Binding-site contacts:
Ligand atom O contacts residue GLN174 of chain 1.A at 3.5 Å.
Ligand atom NH2 contacts residue ASN79 of chain 1.A at 2.8 Å (h-bond).
Ligand atom N contacts residue PHE24 of chain 1.A at 3.0 Å (h-bond).
Ligand atom OG contacts residue HIS40 of chain 1.A at 3.6 Å.
Ligand atom CB contacts residue HIS40 of chain 1.A at 3.3 Å.
Ligand atom CA contacts residue SER177 of chain 1.A at 2.9 Å.
Ligand atom OG contacts residue GOL1 of chain 1.M at 3.3 Å (h-bond).
Ligand atom CD1 contacts residue GLY175 of chain 1.A at 3.5 Å.
Ligand atom C contacts residue GLY175 of chain 1.A at 3.5 Å.
Ligand atom CD1 contacts residue GOL1 of chain 1.I at 3.6 Å.
Ligand atom N contacts residue SER177 of chain 1.A at 2.8 Å (h-bond).
Ligand atom O contacts residue SER195 of chain 1.A at 3.6 Å.
Ligand atom CB contacts residue GOL1 of chain 1.M at 3.2 Å.
Ligand atom N contacts residue GLY194 of chain 1.A at 2.9 Å (h-bond).
Ligand atom CB contacts residue CYS173 of chain 1.A at 3.4 Å (hydrophobic).
Ligand atom NZ contacts residue ASP171 of chain 1.A at 3.1 Å (salt-bridge).
Ligand atom O contacts residue GLN174 of chain 1.A at 3.0 Å (h-bond).
Ligand atom O contacts residue PHE24 of chain 1.A at 3.5 Å.
Ligand atom O contacts residue SER177 of chain 1.A at 2.9 Å (h-bond).
Ligand atom NH1 contacts residue GLN155 of chain 1.A at 3.4 Å (h-bond).
Ligand atom CE2 contacts residue SER78 of chain 1.A at 3.4 Å.
Ligand atom NZ contacts residue SER172 of chain 1.A at 2.9 Å (h-bond).
Ligand atom O contacts residue TRP193 of chain 1.A at 3.3 Å.
Ligand atom O contacts residue CYS173 of chain 1.A at 3.5 Å (h-bond).
Ligand atom CA contacts residue SER192 of chain 1.A at 3.4 Å.
Ligand atom CD contacts residue SER172 of chain 1.A at 3.5 Å.
Ligand atom CB contacts residue SER177 of chain 1.A at 3.2 Å.
Ligand atom C contacts residue GLN174 of chain 1.A at 3.6 Å.
Ligand atom N contacts residue SER177 of chain 1.A at 3.0 Å (h-bond).
Ligand atom O contacts residue GLN174 of chain 1.A at 3.4 Å.
Ligand atom CD1 contacts residue HIS23 of chain 1.A at 3.6 Å.
Ligand atom CZ contacts residue ASN79 of chain 1.A at 3.6 Å.
Ligand atom N contacts residue SER192 of chain 1.A at 3.3 Å (h-bond).
Ligand atom CA contacts residue GLY194 of chain 1.A at 3.5 Å.
Ligand atom CZ contacts residue SER78 of chain 1.A at 2.8 Å.
Ligand atom O contacts residue GLY194 of chain 1.A at 3.1 Å (h-bond).
Ligand atom CE contacts residue SER172 of chain 1.A at 3.4 Å.
Ligand atom C contacts residue SER177 of chain 1.A at 2.6 Å.
Ligand atom O contacts residue ASP176 of chain 1.A at 3.3 Å (salt-bridge).
Ligand atom O contacts residue GLY175 of chain 1.A at 2.6 Å (h-bond).

The small molecule below binds the protein below.
Small molecule (SMILES): CC[C@H](C)[C@@H]1NC(=O)[C@H](C)n2cc(nn2)[C@@H]2CCCN2C(=O)[C@H]([C@@H](C)CC)NC(=O)[C@H](CO)NC(=O)[C@H](CCCCN)NC(=O)[C@H]([C@@H](C)O)NC(=O)[C@@H](NC(=O)[C@H](CCCN=C(N)N)NC(=O)CN)CSSC[C@@H](C(=O)N[C@H](C=O)Cc2ccccc2)NC1=O

Sequence of chain 1.A:
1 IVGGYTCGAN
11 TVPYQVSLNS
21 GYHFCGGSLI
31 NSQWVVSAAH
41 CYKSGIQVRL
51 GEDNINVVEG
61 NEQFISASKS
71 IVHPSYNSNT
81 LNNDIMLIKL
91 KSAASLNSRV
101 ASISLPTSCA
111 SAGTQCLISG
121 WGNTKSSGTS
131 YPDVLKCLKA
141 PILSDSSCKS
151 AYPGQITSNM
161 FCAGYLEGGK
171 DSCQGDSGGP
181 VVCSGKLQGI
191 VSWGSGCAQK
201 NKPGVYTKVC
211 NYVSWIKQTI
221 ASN